Sequence of chain 1.B:
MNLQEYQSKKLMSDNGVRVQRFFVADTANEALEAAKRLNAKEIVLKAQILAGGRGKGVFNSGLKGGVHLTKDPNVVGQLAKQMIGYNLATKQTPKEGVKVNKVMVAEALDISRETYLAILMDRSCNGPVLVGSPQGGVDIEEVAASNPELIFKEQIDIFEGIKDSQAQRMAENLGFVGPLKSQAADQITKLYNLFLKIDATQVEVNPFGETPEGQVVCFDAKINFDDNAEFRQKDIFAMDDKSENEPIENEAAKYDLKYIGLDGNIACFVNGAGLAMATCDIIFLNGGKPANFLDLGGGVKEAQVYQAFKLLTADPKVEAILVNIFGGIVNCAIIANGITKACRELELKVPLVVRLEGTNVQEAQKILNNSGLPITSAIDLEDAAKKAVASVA

Sequence of chain 1.A:
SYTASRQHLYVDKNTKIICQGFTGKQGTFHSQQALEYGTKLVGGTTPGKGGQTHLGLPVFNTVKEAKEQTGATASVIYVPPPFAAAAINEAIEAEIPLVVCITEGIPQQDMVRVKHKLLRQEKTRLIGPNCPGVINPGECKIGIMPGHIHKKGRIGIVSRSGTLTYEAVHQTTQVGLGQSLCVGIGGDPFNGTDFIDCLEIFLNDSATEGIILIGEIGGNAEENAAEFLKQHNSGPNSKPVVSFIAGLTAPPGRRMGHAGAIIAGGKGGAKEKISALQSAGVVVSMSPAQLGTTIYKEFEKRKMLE

This small molecule binds to this protein.
Small molecule (SMILES): CC(C)(COP(=O)(O)OP(=O)(O)OC[C@H]1O[C@@H](n2cnc3c(N)ncnc32)[C@H](O)[C@@H]1OP(=O)(O)O)[C@@H](O)C(=O)NCCC(=O)NCCSC(=O)[C@H](O)[C@@H](O)C(=O)O

Binding-site contacts:
Ligand atom N3 contacts residue VAL80 of chain 1.A at 3.6 Å.
Ligand atom O18 contacts residue ALA273 of chain 1.B at 3.6 Å (h-bond).
Ligand atom C contacts residue GLN27 of chain 1.A at 3.5 Å.
Ligand atom N3 contacts residue GLY22 of chain 1.A at 3.3 Å (h-bond).
Ligand atom O13 contacts residue GLU105 of chain 1.A at 3.0 Å (salt-bridge).
Ligand atom O11 contacts residue THR24 of chain 1.A at 2.6 Å (h-bond).
Ligand atom C2 contacts residue VAL80 of chain 1.A at 3.3 Å (hydrophobic).
Ligand atom C24 contacts residue THR164 of chain 1.A at 3.5 Å.
Ligand atom O2 contacts residue LYS26 of chain 1.A at 3.5 Å (salt-bridge).
Ligand atom O18 contacts residue HIS259 of chain 1.A at 3.1 Å (h-bond).
Ligand atom O19 contacts residue SER162 of chain 1.A at 3.5 Å (h-bond).
Ligand atom O15 contacts residue GLY298 of chain 1.B at 3.5 Å.
Ligand atom O16 contacts residue GLY163 of chain 1.A at 2.8 Å (h-bond).
Ligand atom C24 contacts residue ALA273 of chain 1.B at 3.5 Å (hydrophobic).
Ligand atom O11 contacts residue LYS50 of chain 1.A at 2.8 Å (salt-bridge).
Ligand atom O13 contacts residue THR104 of chain 1.A at 3.5 Å.
Ligand atom O20 contacts residue PRO82 of chain 1.A at 3.5 Å.
Ligand atom O19 contacts residue GLY272 of chain 1.B at 3.3 Å.
Ligand atom O17 contacts residue HIS259 of chain 1.A at 2.6 Å (h-bond).
Ligand atom C24 contacts residue SER162 of chain 1.A at 3.5 Å.
Ligand atom C20 contacts residue ILE145 of chain 1.A at 3.4 Å (hydrophobic).
Ligand atom O19 contacts residue THR164 of chain 1.A at 2.6 Å (h-bond).
Ligand atom O6 contacts residue GLY25 of chain 1.A at 3.2 Å.
Ligand atom C12 contacts residue GLY22 of chain 1.A at 3.4 Å.
Ligand atom N6 contacts residue ILE103 of chain 1.A at 2.9 Å (h-bond).
Ligand atom C20 contacts residue CYS132 of chain 1.A at 3.5 Å (hydrophobic).
Ligand atom C19 contacts residue ILE103 of chain 1.A at 3.5 Å (hydrophobic).
Ligand atom O5 contacts residue LYS26 of chain 1.A at 3.0 Å (salt-bridge).
Ligand atom N1 contacts residue VAL80 of chain 1.A at 3.6 Å.
Ligand atom S contacts residue PRO133 of chain 1.A at 3.4 Å (h-bond).
Ligand atom C2 contacts residue THR104 of chain 1.A at 3.5 Å.
Ligand atom C12 contacts residue VAL80 of chain 1.A at 3.6 Å (hydrophobic).
Ligand atom C4 contacts residue PRO81 of chain 1.A at 3.5 Å (hydrophobic).
Ligand atom O2 contacts residue GLN27 of chain 1.A at 2.9 Å (h-bond).
Ligand atom O18 contacts residue GLY163 of chain 1.A at 3.6 Å (h-bond).
Ligand atom S contacts residue CYS132 of chain 1.A at 3.4 Å.
Ligand atom C24 contacts residue GLY163 of chain 1.A at 3.5 Å.
Ligand atom C19 contacts residue ASN131 of chain 1.A at 3.4 Å.
Ligand atom O18 contacts residue GLY274 of chain 1.B at 3.1 Å (h-bond).
Ligand atom O18 contacts residue SER162 of chain 1.A at 2.8 Å (h-bond).